The protein below binds the small molecule below.
Small molecule (SMILES): CC(=O)N[C@@H]1[C@@H](O)[C@H](O)[C@@H](CO)O[C@H]1O

Binding-site contacts:
Ligand atom O5 contacts residue SER89 of chain 27.Q at 4.1 Å.
Ligand atom C7 contacts residue ASN87 of chain 27.Q at 3.6 Å.
Ligand atom C1 contacts residue ASN87 of chain 27.Q at 1.4 Å.
Ligand atom O6 contacts residue LEU151 of chain 27.Q at 3.4 Å.
Ligand atom C6 contacts residue LEU151 of chain 27.Q at 3.8 Å (hydrophobic).
Ligand atom O4 contacts residue LEU151 of chain 27.Q at 3.7 Å.
Ligand atom C4 contacts residue LEU151 of chain 27.Q at 4.4 Å (hydrophobic).
Ligand atom O7 contacts residue ASP85 of chain 27.Q at 4.3 Å.
Ligand atom C1 contacts residue SER89 of chain 27.Q at 4.5 Å.
Ligand atom O5 contacts residue ASN87 of chain 27.Q at 2.3 Å (h-bond).
Ligand atom C5 contacts residue LEU151 of chain 27.Q at 4.1 Å (hydrophobic).
Ligand atom C5 contacts residue SER89 of chain 27.Q at 4.3 Å.
Ligand atom O5 contacts residue SER79 of chain 27.Q at 4.4 Å.
Ligand atom C2 contacts residue ASN87 of chain 27.Q at 2.4 Å.
Ligand atom C4 contacts residue ASN87 of chain 27.Q at 4.2 Å.
Ligand atom C5 contacts residue ASN87 of chain 27.Q at 3.7 Å.
Ligand atom N2 contacts residue ASN87 of chain 27.Q at 2.9 Å (h-bond).
Ligand atom C3 contacts residue ASN87 of chain 27.Q at 3.7 Å.
Ligand atom O7 contacts residue ASN87 of chain 27.Q at 3.9 Å.

Sequence of chain 27.Q:
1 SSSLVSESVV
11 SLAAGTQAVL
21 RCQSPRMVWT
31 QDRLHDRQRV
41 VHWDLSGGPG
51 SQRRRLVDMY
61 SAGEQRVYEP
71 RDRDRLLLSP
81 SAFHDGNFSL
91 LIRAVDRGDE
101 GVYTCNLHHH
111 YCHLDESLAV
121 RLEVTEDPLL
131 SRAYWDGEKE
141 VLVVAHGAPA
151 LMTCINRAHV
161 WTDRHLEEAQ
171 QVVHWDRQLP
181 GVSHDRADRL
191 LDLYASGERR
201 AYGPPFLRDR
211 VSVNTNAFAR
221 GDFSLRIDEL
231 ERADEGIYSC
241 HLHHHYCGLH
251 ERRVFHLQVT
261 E